Sequence of chain 1.C:
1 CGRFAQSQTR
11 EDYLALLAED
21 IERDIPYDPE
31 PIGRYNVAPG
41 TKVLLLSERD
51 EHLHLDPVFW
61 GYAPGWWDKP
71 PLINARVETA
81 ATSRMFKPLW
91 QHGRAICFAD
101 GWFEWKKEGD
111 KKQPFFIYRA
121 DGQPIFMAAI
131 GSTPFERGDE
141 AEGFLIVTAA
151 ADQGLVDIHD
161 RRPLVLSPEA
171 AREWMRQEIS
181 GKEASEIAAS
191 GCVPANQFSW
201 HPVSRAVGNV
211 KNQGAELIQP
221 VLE

A protein and the small-molecule ligand that binds it are described below.
Small molecule (SMILES): Cc1cn([C@H]2C[C@H](O[P](=O)(O)OC[C@H]3O[C@@H](n4ccc(N)nc4=O)C[C@@H]3O)[C@@H](CO[P](=O)(O)O[C@H]3C[C@H](n4cc(C)c(=O)[nH]c4=O)O[C@@H]3CO[P](=O)(O)O[C@H]3C[C@H](n4cnc5c(N)ncnc54)O[C@@H]3CO[P](=O)(O)O[C@H]3C[C@H](n4cnc5c(=O)nc(N)[nH]c54)O[C@@H]3CO[P](=O)(O)O[C@H]3CCO[C@@H]3CO[P](=O)(O)O[C@H]3C[C@H](n4cc(C)c(=O)[nH]c4=O)O[C@@H]3CO[P](=O)(O)O[C@H]3C[C@H](n4cnc5c(=O)nc(N)[nH]c54)O[C@@H]3CO[P](=O)(O)O[C@H]3C[C@H](n4cnc5c(=O)nc(N)[nH]c54)O[C@@H]3COP(=O)=O)O2)c(=O)[nH]c1=O

Binding-site contacts:
Ligand atom C5' contacts residue ASN74 of chain 1.C at 3.4 Å.
Ligand atom C4 contacts residue TRP66 of chain 1.C at 3.2 Å (hydrophobic).
Ligand atom C1' contacts residue GLY208 of chain 1.C at 3.3 Å.
Ligand atom C1' contacts residue ASN74 of chain 1.C at 3.3 Å.
Ligand atom O5' contacts residue ARG76 of chain 1.C at 3.5 Å.
Ligand atom N1 contacts residue TRP66 of chain 1.C at 3.5 Å.
Ligand atom O4' contacts residue GLY208 of chain 1.C at 3.2 Å (h-bond).
Ligand atom P contacts residue ASN209 of chain 1.C at 3.4 Å.
Ligand atom N3 contacts residue ARG84 of chain 1.C at 3.5 Å.
Ligand atom C5 contacts residue TRP66 of chain 1.C at 3.5 Å (hydrophobic).
Ligand atom C1' contacts residue GLY2 of chain 1.C at 3.5 Å.
Ligand atom N2 contacts residue ARG84 of chain 1.C at 3.0 Å (salt-bridge).
Ligand atom C6 contacts residue TRP66 of chain 1.C at 3.4 Å (hydrophobic).
Ligand atom C8 contacts residue TRP66 of chain 1.C at 3.5 Å (hydrophobic).
Ligand atom C2 contacts residue TRP66 of chain 1.C at 3.3 Å (hydrophobic).
Ligand atom C4' contacts residue ASN74 of chain 1.C at 3.4 Å.
Ligand atom C5' contacts residue ASN74 of chain 1.C at 3.1 Å.
Ligand atom O4' contacts residue GLY2 of chain 1.C at 3.6 Å.
Ligand atom N2 contacts residue ARG3 of chain 1.C at 3.3 Å (salt-bridge).
Ligand atom N3 contacts residue ARG3 of chain 1.C at 3.1 Å (salt-bridge).
Ligand atom OP2 contacts residue ARG76 of chain 1.C at 3.0 Å (salt-bridge).
Ligand atom OP1 contacts residue LYS112 of chain 1.C at 2.8 Å (salt-bridge).
Ligand atom OP2 contacts residue ASN209 of chain 1.C at 2.7 Å (h-bond).
Ligand atom O4' contacts residue CYS1 of chain 1.C at 3.1 Å (h-bond).
Ligand atom OP1 contacts residue ASN209 of chain 1.C at 3.5 Å (h-bond).
Ligand atom OP1 contacts residue SER83 of chain 1.C at 2.6 Å (h-bond).
Ligand atom OP1 contacts residue ARG161 of chain 1.C at 2.9 Å (salt-bridge).
Ligand atom C1' contacts residue GLY2 of chain 1.C at 3.6 Å.
Ligand atom C5' contacts residue TRP105 of chain 1.C at 3.5 Å (hydrophobic).
Ligand atom O4' contacts residue ARG3 of chain 1.C at 2.9 Å (salt-bridge).
Ligand atom O3' contacts residue GLY208 of chain 1.C at 3.2 Å.
Ligand atom N7 contacts residue TRP66 of chain 1.C at 3.5 Å.
Ligand atom OP1 contacts residue ARG76 of chain 1.C at 2.9 Å (salt-bridge).
Ligand atom N9 contacts residue TRP66 of chain 1.C at 3.4 Å.
Ligand atom OP1 contacts residue THR148 of chain 1.C at 2.6 Å (h-bond).
Ligand atom N3 contacts residue TRP66 of chain 1.C at 3.4 Å.
Ligand atom N2 contacts residue VAL210 of chain 1.C at 3.2 Å.
Ligand atom O4' contacts residue TRP67 of chain 1.C at 3.6 Å.
Ligand atom O3' contacts residue PHE86 of chain 1.C at 3.3 Å.
Ligand atom C2' contacts residue ASN74 of chain 1.C at 3.5 Å.